Sequence of chain 1.B:
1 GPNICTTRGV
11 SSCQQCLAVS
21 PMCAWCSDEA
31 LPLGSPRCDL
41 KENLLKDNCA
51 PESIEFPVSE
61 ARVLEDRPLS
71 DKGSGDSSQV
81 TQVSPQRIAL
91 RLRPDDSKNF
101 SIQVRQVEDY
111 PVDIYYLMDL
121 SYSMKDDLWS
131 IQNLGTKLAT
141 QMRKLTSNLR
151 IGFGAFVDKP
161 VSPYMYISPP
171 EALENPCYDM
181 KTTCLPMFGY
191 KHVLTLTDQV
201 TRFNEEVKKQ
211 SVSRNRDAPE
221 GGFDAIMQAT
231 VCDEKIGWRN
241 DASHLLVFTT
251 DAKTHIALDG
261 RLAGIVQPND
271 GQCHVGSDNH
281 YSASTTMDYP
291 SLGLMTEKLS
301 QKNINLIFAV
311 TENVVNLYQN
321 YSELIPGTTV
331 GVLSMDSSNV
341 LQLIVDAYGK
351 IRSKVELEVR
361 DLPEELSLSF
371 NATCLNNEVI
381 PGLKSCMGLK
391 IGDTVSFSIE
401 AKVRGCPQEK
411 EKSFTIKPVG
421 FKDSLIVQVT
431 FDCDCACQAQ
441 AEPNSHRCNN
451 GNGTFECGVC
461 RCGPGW

Binding-site contacts:
Ligand atom O7 contacts residue ASN371 of chain 1.B at 3.3 Å (h-bond).
Ligand atom O7 contacts residue SER398 of chain 1.B at 2.6 Å (h-bond).
Ligand atom C1 contacts residue PRO381 of chain 1.B at 4.5 Å (hydrophobic).
Ligand atom O3 contacts residue GLU400 of chain 1.B at 4.3 Å.
Ligand atom C5 contacts residue ASN371 of chain 1.B at 3.6 Å.
Ligand atom C3 contacts residue ASN371 of chain 1.B at 3.8 Å.
Ligand atom C7 contacts residue SER398 of chain 1.B at 3.6 Å.
Ligand atom O5 contacts residue ASN371 of chain 1.B at 2.3 Å (h-bond).
Ligand atom C4 contacts residue ASN371 of chain 1.B at 4.2 Å.
Ligand atom C2 contacts residue ASN371 of chain 1.B at 2.4 Å.
Ligand atom C8 contacts residue ASN371 of chain 1.B at 4.4 Å.
Ligand atom C8 contacts residue GLU400 of chain 1.B at 3.4 Å.
Ligand atom C8 contacts residue ILE399 of chain 1.B at 3.6 Å (hydrophobic).
Ligand atom C8 contacts residue SER369 of chain 1.B at 3.4 Å.
Ligand atom C1 contacts residue ASN371 of chain 1.B at 1.4 Å.
Ligand atom O6 contacts residue PRO381 of chain 1.B at 4.0 Å.
Ligand atom O5 contacts residue PRO381 of chain 1.B at 4.3 Å.
Ligand atom C7 contacts residue ASN371 of chain 1.B at 3.3 Å.
Ligand atom C8 contacts residue SER398 of chain 1.B at 3.3 Å.
Ligand atom N2 contacts residue ASN371 of chain 1.B at 2.9 Å (h-bond).

The protein below binds the small molecule below.
Small molecule (SMILES): CC(=O)N[C@H]1[C@H](O[C@H]2[C@H](O)[C@@H](NC(C)=O)CO[C@@H]2CO)O[C@H](CO)[C@@H](O)[C@@H]1O